This protein binds this small molecule.
Small molecule (SMILES): CCCC[C@H](CC)CO

Sequence of chain 1.B:
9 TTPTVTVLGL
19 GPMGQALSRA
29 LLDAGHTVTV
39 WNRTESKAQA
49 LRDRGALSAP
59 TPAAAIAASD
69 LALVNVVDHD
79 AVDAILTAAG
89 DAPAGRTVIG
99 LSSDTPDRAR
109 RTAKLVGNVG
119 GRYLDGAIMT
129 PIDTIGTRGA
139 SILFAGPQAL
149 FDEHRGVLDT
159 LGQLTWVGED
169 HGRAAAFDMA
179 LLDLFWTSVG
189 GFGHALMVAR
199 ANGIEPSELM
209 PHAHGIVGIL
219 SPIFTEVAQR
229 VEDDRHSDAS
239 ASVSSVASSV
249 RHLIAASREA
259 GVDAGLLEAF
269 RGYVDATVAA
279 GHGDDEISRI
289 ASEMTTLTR

Binding-site contacts:
Ligand atom C7 contacts residue LEU180 of chain 1.A at 3.9 Å (hydrophobic).
Ligand atom O7C contacts residue LEU180 of chain 1.A at 4.4 Å.
Ligand atom CCA contacts residue ILE221 of chain 1.B at 4.0 Å (hydrophobic).
Ligand atom CCB contacts residue GLU284 of chain 1.B at 4.1 Å.
Ligand atom C9 contacts residue THR128 of chain 1.A at 4.3 Å.
Ligand atom O7C contacts residue TRP184 of chain 1.A at 4.3 Å.
Ligand atom C12 contacts residue ALA239 of chain 1.B at 4.1 Å (hydrophobic).
Ligand atom C12 contacts residue TRP184 of chain 1.A at 4.5 Å (hydrophobic).
Ligand atom C7A contacts residue PHE183 of chain 1.A at 3.8 Å (hydrophobic).
Ligand atom C8 contacts residue THR128 of chain 1.A at 4.1 Å.
Ligand atom C7A contacts residue NDP1 of chain 1.F at 4.3 Å.
Ligand atom CBA contacts residue PRO129 of chain 1.A at 4.4 Å (hydrophobic).
Ligand atom C7 contacts residue TRP184 of chain 1.A at 3.9 Å (hydrophobic).
Ligand atom C12 contacts residue NDP1 of chain 1.F at 4.2 Å.
Ligand atom CCB contacts residue PHE183 of chain 1.A at 4.5 Å (hydrophobic).
Ligand atom CBA contacts residue PHE183 of chain 1.A at 4.3 Å (hydrophobic).
Ligand atom CCA contacts residue PHE183 of chain 1.A at 4.5 Å (hydrophobic).
Ligand atom CBA contacts residue NDP1 of chain 1.F at 3.9 Å.
Ligand atom C9 contacts residue LEU180 of chain 1.A at 3.8 Å (hydrophobic).
Ligand atom CCA contacts residue NDP1 of chain 1.F at 4.2 Å.
Ligand atom C9 contacts residue MET127 of chain 1.A at 3.4 Å (hydrophobic).
Ligand atom O7C contacts residue NDP1 of chain 1.F at 3.4 Å.
Ligand atom C8 contacts residue NDP1 of chain 1.F at 4.1 Å.
Ligand atom C9 contacts residue ILE214 of chain 1.B at 4.1 Å (hydrophobic).
Ligand atom CCA contacts residue PRO129 of chain 1.A at 4.4 Å (hydrophobic).
Ligand atom C8 contacts residue ILE217 of chain 1.B at 3.9 Å (hydrophobic).
Ligand atom CCB contacts residue ALA239 of chain 1.B at 3.7 Å (hydrophobic).
Ligand atom CCB contacts residue ILE221 of chain 1.B at 4.2 Å (hydrophobic).
Ligand atom C12 contacts residue PHE183 of chain 1.A at 3.9 Å (hydrophobic).
Ligand atom C7A contacts residue ILE217 of chain 1.B at 4.4 Å (hydrophobic).
Ligand atom C12 contacts residue ILE221 of chain 1.B at 4.5 Å (hydrophobic).
Ligand atom C7 contacts residue NDP1 of chain 1.F at 4.4 Å.
Ligand atom C9 contacts residue ILE217 of chain 1.B at 3.9 Å (hydrophobic).
Ligand atom CCB contacts residue ILE285 of chain 1.B at 4.0 Å (hydrophobic).
Ligand atom C8 contacts residue MET127 of chain 1.A at 3.8 Å (hydrophobic).
Ligand atom C7 contacts residue PHE183 of chain 1.A at 3.9 Å (hydrophobic).
Ligand atom CCA contacts residue ALA239 of chain 1.B at 3.9 Å (hydrophobic).

Sequence of chain 1.A:
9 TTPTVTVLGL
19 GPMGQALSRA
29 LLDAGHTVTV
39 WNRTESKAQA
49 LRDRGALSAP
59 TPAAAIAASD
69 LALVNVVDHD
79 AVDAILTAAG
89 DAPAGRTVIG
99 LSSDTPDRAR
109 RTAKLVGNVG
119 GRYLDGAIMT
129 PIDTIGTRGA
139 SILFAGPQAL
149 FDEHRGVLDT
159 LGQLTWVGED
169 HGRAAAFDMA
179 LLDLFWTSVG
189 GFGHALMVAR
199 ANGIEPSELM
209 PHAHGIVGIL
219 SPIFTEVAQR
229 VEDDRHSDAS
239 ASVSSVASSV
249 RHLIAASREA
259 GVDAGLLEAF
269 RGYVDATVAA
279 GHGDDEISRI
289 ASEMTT